Binding-site contacts:
Ligand atom O13 contacts residue THR1 of chain 1.V at 3.0 Å (h-bond).
Ligand atom C16 contacts residue LYS33 of chain 1.V at 4.2 Å.
Ligand atom O17 contacts residue GLY47 of chain 1.V at 3.2 Å (h-bond).
Ligand atom C37 contacts residue THR1 of chain 1.V at 4.5 Å.
Ligand atom C9 contacts residue THR1 of chain 1.V at 3.7 Å.
Ligand atom C4 contacts residue THR21 of chain 1.V at 4.2 Å.
Ligand atom C9 contacts residue LYS33 of chain 1.V at 4.2 Å.
Ligand atom O5 contacts residue ARG19 of chain 1.V at 4.0 Å.
Ligand atom C4 contacts residue THR1 of chain 1.V at 2.8 Å.
Ligand atom O17 contacts residue THR1 of chain 1.V at 2.3 Å (h-bond).
Ligand atom C9 contacts residue GLY47 of chain 1.V at 4.0 Å.
Ligand atom C8 contacts residue LYS33 of chain 1.V at 4.3 Å.
Ligand atom C16 contacts residue ALA46 of chain 1.V at 4.4 Å (hydrophobic).
Ligand atom O5 contacts residue LYS33 of chain 1.V at 4.2 Å.
Ligand atom C9 contacts residue ALA49 of chain 1.V at 4.2 Å (hydrophobic).
Ligand atom O8 contacts residue THR1 of chain 1.V at 4.5 Å.
Ligand atom C37 contacts residue ALA49 of chain 1.V at 4.3 Å (hydrophobic).
Ligand atom C16 contacts residue THR1 of chain 1.V at 1.4 Å.
Ligand atom C3 contacts residue THR1 of chain 1.V at 3.3 Å.
Ligand atom C8 contacts residue GLY47 of chain 1.V at 4.3 Å.
Ligand atom C7 contacts residue THR1 of chain 1.V at 2.4 Å.
Ligand atom O5 contacts residue THR21 of chain 1.V at 3.8 Å.
Ligand atom C37 contacts residue SER20 of chain 1.V at 3.9 Å.
Ligand atom O17 contacts residue ALA46 of chain 1.V at 3.2 Å.
Ligand atom C8 contacts residue THR1 of chain 1.V at 3.1 Å.
Ligand atom O5 contacts residue THR1 of chain 1.V at 2.6 Å (h-bond).
Ligand atom C7 contacts residue GLY47 of chain 1.V at 3.9 Å.
Ligand atom O13 contacts residue SER129 of chain 1.V at 4.0 Å.
Ligand atom O5 contacts residue GLY168 of chain 1.V at 3.5 Å (h-bond).
Ligand atom C16 contacts residue GLY47 of chain 1.V at 4.2 Å.
Ligand atom C37 contacts residue THR21 of chain 1.V at 4.3 Å.
Ligand atom O8 contacts residue THR21 of chain 1.V at 4.1 Å.

Sequence of chain 1.V:
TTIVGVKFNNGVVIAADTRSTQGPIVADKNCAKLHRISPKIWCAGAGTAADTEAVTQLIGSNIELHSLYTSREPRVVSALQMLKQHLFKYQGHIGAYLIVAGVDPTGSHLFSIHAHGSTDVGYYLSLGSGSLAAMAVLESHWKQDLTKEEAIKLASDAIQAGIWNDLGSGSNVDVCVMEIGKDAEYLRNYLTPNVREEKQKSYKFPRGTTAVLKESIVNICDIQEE

A protein and the small-molecule ligand that binds it are described below.
Small molecule (SMILES): CC(C)[C@H](C=O)[C@@H](O)C(=O)O